Sequence of chain 1.B:
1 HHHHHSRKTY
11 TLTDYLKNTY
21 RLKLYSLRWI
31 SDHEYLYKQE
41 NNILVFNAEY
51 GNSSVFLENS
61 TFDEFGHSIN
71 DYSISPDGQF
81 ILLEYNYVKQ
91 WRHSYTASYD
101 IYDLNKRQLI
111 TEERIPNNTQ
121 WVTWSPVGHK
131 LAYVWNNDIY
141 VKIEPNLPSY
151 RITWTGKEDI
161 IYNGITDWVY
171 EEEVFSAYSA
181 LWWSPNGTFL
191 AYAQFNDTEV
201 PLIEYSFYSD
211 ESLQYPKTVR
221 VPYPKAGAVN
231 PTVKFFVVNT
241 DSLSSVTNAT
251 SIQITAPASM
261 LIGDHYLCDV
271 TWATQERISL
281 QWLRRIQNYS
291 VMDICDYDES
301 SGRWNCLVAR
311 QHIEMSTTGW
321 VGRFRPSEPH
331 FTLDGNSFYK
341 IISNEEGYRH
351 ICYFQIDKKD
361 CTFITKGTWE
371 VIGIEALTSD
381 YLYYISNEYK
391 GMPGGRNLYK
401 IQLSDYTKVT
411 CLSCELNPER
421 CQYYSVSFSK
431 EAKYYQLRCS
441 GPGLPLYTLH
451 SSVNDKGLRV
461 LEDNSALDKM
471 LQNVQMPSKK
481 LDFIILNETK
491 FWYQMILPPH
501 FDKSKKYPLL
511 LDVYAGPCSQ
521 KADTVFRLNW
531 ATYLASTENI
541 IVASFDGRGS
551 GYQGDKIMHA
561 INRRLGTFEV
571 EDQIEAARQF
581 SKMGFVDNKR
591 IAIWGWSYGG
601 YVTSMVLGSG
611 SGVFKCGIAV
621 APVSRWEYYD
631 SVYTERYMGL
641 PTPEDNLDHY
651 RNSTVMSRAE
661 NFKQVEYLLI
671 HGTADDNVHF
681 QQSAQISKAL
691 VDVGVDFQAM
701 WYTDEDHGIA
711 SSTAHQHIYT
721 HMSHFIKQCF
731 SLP

Binding-site contacts:
Ligand atom O5 contacts residue FUC1 of chain 1.S at 3.8 Å.
Ligand atom C8 contacts residue ASN117 of chain 1.B at 4.2 Å.
Ligand atom C3 contacts residue ASN117 of chain 1.B at 3.9 Å.
Ligand atom C1 contacts residue ASN117 of chain 1.B at 1.5 Å.
Ligand atom C7 contacts residue ASN117 of chain 1.B at 3.7 Å.
Ligand atom O6 contacts residue ASN117 of chain 1.B at 4.2 Å.
Ligand atom C6 contacts residue FUC1 of chain 1.S at 3.0 Å.
Ligand atom O7 contacts residue ARG114 of chain 1.B at 3.7 Å.
Ligand atom C4 contacts residue ASN117 of chain 1.B at 4.2 Å.
Ligand atom C8 contacts residue ARG114 of chain 1.B at 3.8 Å.
Ligand atom C8 contacts residue PRO116 of chain 1.B at 3.8 Å (hydrophobic).
Ligand atom C7 contacts residue ILE115 of chain 1.B at 4.1 Å (hydrophobic).
Ligand atom C5 contacts residue FUC1 of chain 1.S at 4.0 Å.
Ligand atom C5 contacts residue ASN117 of chain 1.B at 3.5 Å.
Ligand atom C6 contacts residue ASN117 of chain 1.B at 4.5 Å.
Ligand atom O6 contacts residue FUC1 of chain 1.S at 2.0 Å.
Ligand atom O7 contacts residue ILE115 of chain 1.B at 4.2 Å.
Ligand atom C8 contacts residue ILE115 of chain 1.B at 3.2 Å (hydrophobic).
Ligand atom C2 contacts residue ASN117 of chain 1.B at 2.7 Å.
Ligand atom O7 contacts residue ASN117 of chain 1.B at 3.3 Å (h-bond).
Ligand atom O5 contacts residue ASN117 of chain 1.B at 2.1 Å (h-bond).
Ligand atom C4 contacts residue FUC1 of chain 1.S at 4.4 Å.
Ligand atom C7 contacts residue ARG114 of chain 1.B at 4.3 Å.
Ligand atom N2 contacts residue ASN117 of chain 1.B at 3.2 Å (h-bond).

This protein binds this small molecule.
Small molecule (SMILES): CC(=O)N[C@@H]1[C@@H](O)[C@H](O)[C@@H](CO)O[C@H]1O